Sequence of chain 1.A:
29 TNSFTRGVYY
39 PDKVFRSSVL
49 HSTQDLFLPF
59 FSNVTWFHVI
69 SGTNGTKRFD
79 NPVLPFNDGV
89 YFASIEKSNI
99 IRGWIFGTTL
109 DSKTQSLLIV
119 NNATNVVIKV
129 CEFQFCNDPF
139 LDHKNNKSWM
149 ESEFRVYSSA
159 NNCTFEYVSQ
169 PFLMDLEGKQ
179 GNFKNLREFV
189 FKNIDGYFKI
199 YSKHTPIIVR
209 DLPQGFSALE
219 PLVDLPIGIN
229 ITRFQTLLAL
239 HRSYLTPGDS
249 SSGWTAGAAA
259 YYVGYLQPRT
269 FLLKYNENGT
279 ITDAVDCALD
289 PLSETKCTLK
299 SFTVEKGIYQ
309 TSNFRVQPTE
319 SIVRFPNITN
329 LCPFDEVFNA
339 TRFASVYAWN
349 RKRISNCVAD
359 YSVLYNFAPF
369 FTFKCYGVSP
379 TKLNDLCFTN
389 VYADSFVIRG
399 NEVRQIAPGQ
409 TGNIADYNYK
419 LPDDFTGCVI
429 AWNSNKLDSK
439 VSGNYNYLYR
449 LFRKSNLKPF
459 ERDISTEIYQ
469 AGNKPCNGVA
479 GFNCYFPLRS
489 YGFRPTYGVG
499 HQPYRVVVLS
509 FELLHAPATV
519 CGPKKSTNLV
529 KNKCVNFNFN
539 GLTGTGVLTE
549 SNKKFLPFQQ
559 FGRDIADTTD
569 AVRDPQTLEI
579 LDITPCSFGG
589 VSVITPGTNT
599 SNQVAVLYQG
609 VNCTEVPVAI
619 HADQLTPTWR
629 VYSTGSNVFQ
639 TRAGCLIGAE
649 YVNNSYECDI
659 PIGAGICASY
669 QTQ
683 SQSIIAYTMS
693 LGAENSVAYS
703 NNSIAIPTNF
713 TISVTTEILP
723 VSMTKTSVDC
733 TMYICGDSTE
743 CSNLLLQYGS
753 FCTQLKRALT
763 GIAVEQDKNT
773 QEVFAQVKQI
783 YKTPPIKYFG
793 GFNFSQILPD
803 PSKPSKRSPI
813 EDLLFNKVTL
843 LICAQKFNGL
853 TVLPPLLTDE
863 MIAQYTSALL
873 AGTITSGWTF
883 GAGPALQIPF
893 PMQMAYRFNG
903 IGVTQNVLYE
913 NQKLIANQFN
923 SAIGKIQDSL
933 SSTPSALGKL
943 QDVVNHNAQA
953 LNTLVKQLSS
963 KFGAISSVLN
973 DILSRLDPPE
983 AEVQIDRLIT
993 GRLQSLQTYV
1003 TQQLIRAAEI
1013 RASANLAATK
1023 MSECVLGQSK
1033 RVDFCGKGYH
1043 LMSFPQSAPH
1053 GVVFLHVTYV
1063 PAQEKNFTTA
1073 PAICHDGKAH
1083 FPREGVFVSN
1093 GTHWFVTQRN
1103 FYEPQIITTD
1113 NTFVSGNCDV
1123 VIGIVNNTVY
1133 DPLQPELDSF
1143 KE

Binding-site contacts:
Ligand atom O3 contacts residue ASN597 of chain 1.A at 3.9 Å.
Ligand atom C3 contacts residue ASN597 of chain 1.A at 3.7 Å.
Ligand atom C7 contacts residue ASN597 of chain 1.A at 3.7 Å.
Ligand atom C1 contacts residue ASN597 of chain 1.A at 1.4 Å.
Ligand atom C5 contacts residue ASN597 of chain 1.A at 3.6 Å.
Ligand atom N2 contacts residue ASN597 of chain 1.A at 3.3 Å (h-bond).
Ligand atom O5 contacts residue ASN597 of chain 1.A at 2.4 Å (h-bond).
Ligand atom C4 contacts residue ASN597 of chain 1.A at 4.2 Å.
Ligand atom O7 contacts residue ASN597 of chain 1.A at 3.6 Å (h-bond).
Ligand atom O7 contacts residue THR301 of chain 1.A at 4.1 Å.
Ligand atom C2 contacts residue ASN597 of chain 1.A at 2.4 Å.

A protein and the small-molecule ligand that binds it are described below.
Small molecule (SMILES): CC(=O)N[C@@H]1[C@@H](O)[C@H](O)[C@@H](CO)O[C@H]1O